A small-molecule ligand and the protein it binds are described below.
Small molecule (SMILES): CC(C)CN(C[C@@H](O)[C@H](Cc1ccccc1)NC(=O)O[C@H]1CO[C@H]2OCC[C@H]21)S(=O)(=O)c1ccc(N)cc1

Sequence of chain 1.B:
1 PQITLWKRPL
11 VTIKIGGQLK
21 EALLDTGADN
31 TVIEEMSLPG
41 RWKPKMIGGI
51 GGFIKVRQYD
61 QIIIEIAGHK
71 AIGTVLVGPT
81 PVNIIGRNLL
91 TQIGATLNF

Binding-site contacts:
Ligand atom C33 contacts residue GLY27 of chain 1.B at 3.6 Å.
Ligand atom C33 contacts residue VAL82 of chain 1.A at 3.7 Å (hydrophobic).
Ligand atom C31 contacts residue GLY48 of chain 1.B at 3.4 Å.
Ligand atom C36 contacts residue PRO81 of chain 1.A at 3.5 Å (hydrophobic).
Ligand atom C16 contacts residue ASP25 of chain 1.A at 3.1 Å.
Ligand atom C3 contacts residue VAL32 of chain 1.A at 3.4 Å (hydrophobic).
Ligand atom O28 contacts residue ASP29 of chain 1.B at 2.9 Å (salt-bridge).
Ligand atom C17 contacts residue ASP25 of chain 1.A at 3.2 Å.
Ligand atom C34 contacts residue VAL82 of chain 1.A at 3.4 Å (hydrophobic).
Ligand atom O10 contacts residue ILE50 of chain 1.B at 3.4 Å.
Ligand atom C16 contacts residue GLY27 of chain 1.A at 3.6 Å.
Ligand atom O26 contacts residue ASN30 of chain 1.B at 3.2 Å (h-bond).
Ligand atom N1 contacts residue ASN30 of chain 1.A at 3.2 Å (h-bond).
Ligand atom O18 contacts residue ASP25 of chain 1.B at 2.7 Å (salt-bridge).
Ligand atom C6 contacts residue GLY48 of chain 1.A at 3.4 Å.
Ligand atom O10 contacts residue GLY49 of chain 1.A at 3.1 Å.
Ligand atom C37 contacts residue ILE50 of chain 1.B at 3.7 Å (hydrophobic).
Ligand atom C29 contacts residue GLY27 of chain 1.B at 3.6 Å.
Ligand atom C36 contacts residue ILE50 of chain 1.B at 3.6 Å (hydrophobic).
Ligand atom O9 contacts residue ILE50 of chain 1.B at 3.5 Å.
Ligand atom C27 contacts residue ASN30 of chain 1.B at 3.3 Å.
Ligand atom N20 contacts residue GLY27 of chain 1.B at 3.2 Å (h-bond).
Ligand atom C32 contacts residue ILE84 of chain 1.A at 3.7 Å (hydrophobic).
Ligand atom C27 contacts residue ASP29 of chain 1.B at 3.5 Å.
Ligand atom C36 contacts residue GLY49 of chain 1.B at 3.4 Å.
Ligand atom C4 contacts residue ALA28 of chain 1.A at 3.5 Å (hydrophobic).
Ligand atom C32 contacts residue ASP25 of chain 1.A at 3.3 Å.
Ligand atom C17 contacts residue ASP25 of chain 1.B at 3.4 Å.
Ligand atom O18 contacts residue ASP25 of chain 1.A at 2.5 Å (salt-bridge).
Ligand atom O26 contacts residue ASP29 of chain 1.B at 3.1 Å (salt-bridge).
Ligand atom C12 contacts residue GLY27 of chain 1.A at 3.3 Å.
Ligand atom C13 contacts residue GLY27 of chain 1.A at 3.6 Å.
Ligand atom C30 contacts residue GLY48 of chain 1.B at 2.8 Å.
Ligand atom C3 contacts residue ASN30 of chain 1.A at 3.3 Å.
Ligand atom O9 contacts residue ILE84 of chain 1.A at 3.5 Å.
Ligand atom C3 contacts residue ALA28 of chain 1.A at 3.4 Å (hydrophobic).
Ligand atom O18 contacts residue GLY27 of chain 1.B at 3.5 Å.
Ligand atom C35 contacts residue VAL82 of chain 1.A at 3.5 Å (hydrophobic).
Ligand atom O26 contacts residue ALA28 of chain 1.B at 3.6 Å.
Ligand atom O23 contacts residue ALA28 of chain 1.B at 3.6 Å.

Sequence of chain 1.A:
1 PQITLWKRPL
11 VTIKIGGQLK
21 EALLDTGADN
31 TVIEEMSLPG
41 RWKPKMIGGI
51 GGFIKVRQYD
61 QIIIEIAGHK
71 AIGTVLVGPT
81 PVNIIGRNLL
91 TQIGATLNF